The protein below binds the small molecule below.
Small molecule (SMILES): Cc1nc2c(c(C)c(C)n2Cc2cnn(C)c2)c(-c2ccc(Cl)cc2)c1[C@H](OC(C)(C)C)C(=O)O

Binding-site contacts:
Ligand atom CAB contacts residue ALA149 of chain 1.D at 3.5 Å (hydrophobic).
Ligand atom CAQ contacts residue TRP17 of chain 1.C at 3.3 Å (hydrophobic).
Ligand atom OAT contacts residue THR195 of chain 1.B at 3.2 Å (h-bond).
Ligand atom CBF contacts residue THR195 of chain 1.B at 3.7 Å.
Ligand atom NBH contacts residue THR146 of chain 1.D at 3.7 Å.
Ligand atom CAY contacts residue THR146 of chain 1.D at 3.6 Å.
Ligand atom NBH contacts residue LYS48 of chain 1.C at 3.5 Å.
Ligand atom CBD contacts residue LYS48 of chain 1.C at 3.6 Å.
Ligand atom CAU contacts residue THR195 of chain 1.B at 3.6 Å.
Ligand atom CLA contacts residue TRP153 of chain 1.D at 3.4 Å.
Ligand atom CBI contacts residue THR195 of chain 1.B at 3.5 Å.
Ligand atom OAH contacts residue GLU191 of chain 1.B at 3.2 Å (salt-bridge).
Ligand atom CAA contacts residue HIS192 of chain 1.B at 3.5 Å.
Ligand atom CAC contacts residue TRP17 of chain 1.C at 3.7 Å (hydrophobic).
Ligand atom CAG contacts residue THR195 of chain 1.B at 3.4 Å.
Ligand atom CBE contacts residue LYS48 of chain 1.C at 3.7 Å.
Ligand atom CLA contacts residue MET199 of chain 1.B at 3.6 Å.
Ligand atom CAU contacts residue GLU191 of chain 1.B at 3.4 Å.
Ligand atom CBD contacts residue THR146 of chain 1.D at 3.6 Å.
Ligand atom CAC contacts residue THR145 of chain 1.D at 3.6 Å.
Ligand atom OAI contacts residue ALA190 of chain 1.B at 3.6 Å.
Ligand atom CBE contacts residue THR146 of chain 1.D at 3.6 Å.
Ligand atom OAI contacts residue EDO1 of chain 1.Q at 2.9 Å (h-bond).
Ligand atom CAZ contacts residue LYS48 of chain 1.C at 3.5 Å.
Ligand atom CAY contacts residue LYS48 of chain 1.C at 3.6 Å.
Ligand atom OAI contacts residue GLU191 of chain 1.B at 2.7 Å (salt-bridge).
Ligand atom CAP contacts residue THR146 of chain 1.D at 3.5 Å.
Ligand atom CAF contacts residue GLN116 of chain 1.D at 3.6 Å.
Ligand atom CAZ contacts residue THR146 of chain 1.D at 3.7 Å.
Ligand atom CAX contacts residue TRP17 of chain 1.C at 3.7 Å (hydrophobic).
Ligand atom NBG contacts residue THR146 of chain 1.D at 3.5 Å.
Ligand atom OAH contacts residue THR195 of chain 1.B at 2.9 Å (h-bond).
Ligand atom NAR contacts residue THR146 of chain 1.D at 3.7 Å.
Ligand atom OAH contacts residue HIS192 of chain 1.B at 2.9 Å (h-bond).
Ligand atom CAX contacts residue THR146 of chain 1.D at 3.6 Å.
Ligand atom CAM contacts residue EDO1 of chain 1.Q at 3.7 Å.
Ligand atom CAP contacts residue TRP17 of chain 1.C at 3.5 Å (hydrophobic).
Ligand atom CAD contacts residue EDO1 of chain 1.V at 3.4 Å.
Ligand atom CAE contacts residue THR195 of chain 1.B at 3.4 Å.
Ligand atom CAA contacts residue GLN116 of chain 1.D at 3.7 Å.

Sequence of chain 1.C:
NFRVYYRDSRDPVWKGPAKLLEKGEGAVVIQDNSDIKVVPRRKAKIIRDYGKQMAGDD

Sequence of chain 1.B:
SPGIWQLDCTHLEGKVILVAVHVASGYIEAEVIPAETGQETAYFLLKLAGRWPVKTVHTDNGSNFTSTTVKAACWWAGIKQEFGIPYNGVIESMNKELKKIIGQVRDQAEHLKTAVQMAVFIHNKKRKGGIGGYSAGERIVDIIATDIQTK

Sequence of chain 1.D:
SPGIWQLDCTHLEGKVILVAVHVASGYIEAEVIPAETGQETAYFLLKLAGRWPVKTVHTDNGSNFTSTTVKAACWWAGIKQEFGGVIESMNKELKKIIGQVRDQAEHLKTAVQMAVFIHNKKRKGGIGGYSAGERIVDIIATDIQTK